The small molecule below binds the protein below.
Small molecule (SMILES): CC(=O)N[C@@H]1[C@@H](O)[C@H](O)[C@@H](CO)O[C@H]1O

Sequence of chain 1.F:
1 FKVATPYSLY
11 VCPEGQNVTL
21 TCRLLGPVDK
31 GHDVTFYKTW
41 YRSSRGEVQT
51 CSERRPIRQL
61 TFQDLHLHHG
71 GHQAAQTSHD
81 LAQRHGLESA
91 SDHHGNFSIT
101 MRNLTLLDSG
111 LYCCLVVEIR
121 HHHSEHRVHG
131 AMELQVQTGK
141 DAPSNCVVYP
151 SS

Binding-site contacts:
Ligand atom O5 contacts residue ASN17 of chain 1.F at 2.4 Å (h-bond).
Ligand atom C5 contacts residue ARG102 of chain 1.F at 4.3 Å.
Ligand atom C3 contacts residue ASN17 of chain 1.F at 3.8 Å.
Ligand atom C4 contacts residue ASN17 of chain 1.F at 4.3 Å.
Ligand atom C1 contacts residue ARG102 of chain 1.F at 3.8 Å.
Ligand atom C8 contacts residue GLN16 of chain 1.F at 3.8 Å.
Ligand atom N2 contacts residue GLY15 of chain 1.F at 4.5 Å.
Ligand atom N2 contacts residue ASN17 of chain 1.F at 2.9 Å (h-bond).
Ligand atom C8 contacts residue GLY15 of chain 1.F at 3.8 Å.
Ligand atom C6 contacts residue ARG102 of chain 1.F at 4.5 Å.
Ligand atom O5 contacts residue ARG102 of chain 1.F at 3.3 Å (salt-bridge).
Ligand atom C8 contacts residue ASN17 of chain 1.F at 4.4 Å.
Ligand atom C5 contacts residue ASN17 of chain 1.F at 3.7 Å.
Ligand atom C2 contacts residue ASN17 of chain 1.F at 2.5 Å.
Ligand atom O7 contacts residue ASN17 of chain 1.F at 4.1 Å.
Ligand atom C1 contacts residue ASN17 of chain 1.F at 1.4 Å.
Ligand atom C7 contacts residue ASN17 of chain 1.F at 3.7 Å.